Binding-site contacts:
Ligand atom O16 contacts residue TRP34 of chain 1.C at 4.1 Å.
Ligand atom C40 contacts residue LEU206 of chain 1.C at 4.2 Å (hydrophobic).
Ligand atom C22 contacts residue PEK1 of chain 1.OA at 3.8 Å.
Ligand atom C1 contacts residue PHE69 of chain 1.G at 3.9 Å (hydrophobic).
Ligand atom C4 contacts residue TRP34 of chain 1.C at 3.7 Å (hydrophobic).
Ligand atom O61 contacts residue MET40 of chain 1.C at 3.1 Å (h-bond).
Ligand atom C28 contacts residue PEK1 of chain 1.OA at 4.0 Å.
Ligand atom C6 contacts residue MET40 of chain 1.C at 4.3 Å (hydrophobic).
Ligand atom C9 contacts residue GLY63 of chain 1.G at 3.7 Å.
Ligand atom C37 contacts residue PEK1 of chain 1.OA at 4.2 Å.
Ligand atom C6 contacts residue TRP34 of chain 1.C at 4.1 Å (hydrophobic).
Ligand atom C2 contacts residue PHE69 of chain 1.G at 4.1 Å (hydrophobic).
Ligand atom C9 contacts residue TRP62 of chain 1.G at 3.7 Å (hydrophobic).
Ligand atom C10 contacts residue TRP62 of chain 1.G at 4.2 Å (hydrophobic).
Ligand atom C11 contacts residue TRP62 of chain 1.G at 4.0 Å (hydrophobic).
Ligand atom O5 contacts residue TRP34 of chain 1.C at 3.3 Å.
Ligand atom C57 contacts residue TRP62 of chain 1.G at 3.6 Å (hydrophobic).
Ligand atom O1 contacts residue TRP62 of chain 1.G at 3.2 Å.
Ligand atom C57 contacts residue TRP34 of chain 1.C at 3.2 Å (hydrophobic).
Ligand atom C18 contacts residue PEK1 of chain 1.OA at 4.1 Å.
Ligand atom O55 contacts residue PHE69 of chain 1.G at 4.3 Å.
Ligand atom C43 contacts residue PGV1 of chain 1.QA at 4.4 Å.
Ligand atom O1 contacts residue GLY63 of chain 1.G at 4.2 Å.
Ligand atom O5 contacts residue MET40 of chain 1.C at 3.7 Å.
Ligand atom O6 contacts residue GLY63 of chain 1.G at 3.2 Å (h-bond).
Ligand atom C43 contacts residue PEK1 of chain 1.OA at 3.7 Å.
Ligand atom C31 contacts residue LEU31 of chain 1.C at 4.2 Å (hydrophobic).
Ligand atom O61 contacts residue TRP34 of chain 1.C at 2.6 Å (h-bond).
Ligand atom O61 contacts residue SER61 of chain 1.G at 3.6 Å (h-bond).
Ligand atom C11 contacts residue GLY63 of chain 1.G at 4.0 Å.
Ligand atom C8 contacts residue GLY63 of chain 1.G at 3.8 Å.
Ligand atom C57 contacts residue SER61 of chain 1.G at 3.7 Å.
Ligand atom C57 contacts residue MET40 of chain 1.C at 4.0 Å (hydrophobic).
Ligand atom C31 contacts residue PEK1 of chain 1.OA at 4.0 Å.
Ligand atom C4 contacts residue MET40 of chain 1.C at 3.8 Å (hydrophobic).
Ligand atom O6 contacts residue TRP62 of chain 1.G at 3.6 Å.
Ligand atom C18 contacts residue TRP34 of chain 1.C at 3.9 Å (hydrophobic).
Ligand atom C6 contacts residue PHE69 of chain 1.G at 4.3 Å (hydrophobic).

Sequence of chain 1.C:
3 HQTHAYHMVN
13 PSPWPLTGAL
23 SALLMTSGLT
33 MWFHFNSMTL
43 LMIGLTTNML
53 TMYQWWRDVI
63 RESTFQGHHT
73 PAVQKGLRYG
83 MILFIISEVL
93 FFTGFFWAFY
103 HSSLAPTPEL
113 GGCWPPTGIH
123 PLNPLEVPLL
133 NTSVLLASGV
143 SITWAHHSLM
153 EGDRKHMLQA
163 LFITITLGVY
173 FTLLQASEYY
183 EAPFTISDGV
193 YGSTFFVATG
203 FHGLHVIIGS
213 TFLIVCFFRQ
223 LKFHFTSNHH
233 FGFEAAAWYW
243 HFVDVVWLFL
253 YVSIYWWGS

Sequence of chain 1.G:
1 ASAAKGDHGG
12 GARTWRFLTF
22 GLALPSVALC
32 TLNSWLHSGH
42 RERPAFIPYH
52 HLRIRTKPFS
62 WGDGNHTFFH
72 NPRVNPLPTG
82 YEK

A protein and the small-molecule ligand that binds it are described below.
Small molecule (SMILES): CCCCCCCCCCO[C@@H]1O[C@H](CO)[C@@H](O[C@H]2O[C@H](CO)[C@@H](O)[C@H](O)[C@H]2O)[C@H](O)[C@H]1O